The protein below binds the small molecule below.
Small molecule (SMILES): C[C@H](NCc1cc(C(=N)N)ccc1O)C(=O)O

Sequence of chain 1.A:
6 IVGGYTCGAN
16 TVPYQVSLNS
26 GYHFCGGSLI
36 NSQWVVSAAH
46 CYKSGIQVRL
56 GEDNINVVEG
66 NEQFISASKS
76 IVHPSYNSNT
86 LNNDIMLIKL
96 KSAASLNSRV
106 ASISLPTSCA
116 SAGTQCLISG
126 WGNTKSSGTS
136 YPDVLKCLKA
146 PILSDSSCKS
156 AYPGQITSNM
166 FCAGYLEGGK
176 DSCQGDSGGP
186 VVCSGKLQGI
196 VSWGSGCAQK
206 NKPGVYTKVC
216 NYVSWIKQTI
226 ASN

Binding-site contacts:
Ligand atom N2 contacts residue SER177 of chain 1.A at 3.4 Å (h-bond).
Ligand atom N1 contacts residue TRP198 of chain 1.A at 3.9 Å.
Ligand atom C6 contacts residue SER177 of chain 1.A at 3.5 Å.
Ligand atom OXT contacts residue MG1 of chain 1.B at 2.1 Å.
Ligand atom C6 contacts residue VAL196 of chain 1.A at 3.8 Å (hydrophobic).
Ligand atom C3 contacts residue GLY199 of chain 1.A at 3.9 Å.
Ligand atom OXT contacts residue GLN179 of chain 1.A at 3.5 Å (h-bond).
Ligand atom N1 contacts residue SER177 of chain 1.A at 2.7 Å (h-bond).
Ligand atom N1 contacts residue GLY209 of chain 1.A at 3.4 Å.
Ligand atom C6 contacts residue CYS178 of chain 1.A at 3.8 Å (hydrophobic).
Ligand atom C4 contacts residue SER197 of chain 1.A at 4.0 Å.
Ligand atom C2 contacts residue TRP198 of chain 1.A at 3.7 Å (hydrophobic).
Ligand atom C8 contacts residue ASP176 of chain 1.A at 3.4 Å.
Ligand atom C1 contacts residue GLY199 of chain 1.A at 3.9 Å.
Ligand atom C2 contacts residue GLY201 of chain 1.A at 3.7 Å.
Ligand atom N1 contacts residue ASP176 of chain 1.A at 2.9 Å (salt-bridge).
Ligand atom C7 contacts residue GLY199 of chain 1.A at 3.7 Å.
Ligand atom C5 contacts residue CYS178 of chain 1.A at 3.6 Å (hydrophobic).
Ligand atom O1 contacts residue GLN179 of chain 1.A at 3.2 Å (h-bond).
Ligand atom C4 contacts residue MG1 of chain 1.B at 3.1 Å.
Ligand atom C5 contacts residue SER182 of chain 1.A at 3.8 Å.
Ligand atom C7 contacts residue MG1 of chain 1.B at 3.2 Å.
Ligand atom CA contacts residue MG1 of chain 1.B at 3.1 Å.
Ligand atom C5 contacts residue VAL196 of chain 1.A at 3.7 Å (hydrophobic).
Ligand atom C3 contacts residue MG1 of chain 1.B at 3.5 Å.
Ligand atom N2 contacts residue CYS202 of chain 1.A at 3.9 Å.
Ligand atom N2 contacts residue GLY199 of chain 1.A at 4.0 Å.
Ligand atom C8 contacts residue TRP198 of chain 1.A at 3.9 Å (hydrophobic).
Ligand atom N contacts residue MG1 of chain 1.B at 2.2 Å.
Ligand atom O1 contacts residue MG1 of chain 1.B at 2.0 Å.
Ligand atom N2 contacts residue ASP176 of chain 1.A at 2.7 Å (salt-bridge).
Ligand atom C1 contacts residue SER177 of chain 1.A at 3.8 Å.
Ligand atom C4 contacts residue SER182 of chain 1.A at 3.8 Å.
Ligand atom C1 contacts residue TRP198 of chain 1.A at 3.8 Å (hydrophobic).
Ligand atom O1 contacts residue SER197 of chain 1.A at 3.8 Å.
Ligand atom C8 contacts residue SER177 of chain 1.A at 3.1 Å.
Ligand atom N2 contacts residue GLY201 of chain 1.A at 2.9 Å (h-bond).
Ligand atom C contacts residue MG1 of chain 1.B at 3.0 Å.
Ligand atom O1 contacts residue SER182 of chain 1.A at 2.9 Å (h-bond).
Ligand atom C2 contacts residue GLY199 of chain 1.A at 3.4 Å.